Sequence of chain 1.N:
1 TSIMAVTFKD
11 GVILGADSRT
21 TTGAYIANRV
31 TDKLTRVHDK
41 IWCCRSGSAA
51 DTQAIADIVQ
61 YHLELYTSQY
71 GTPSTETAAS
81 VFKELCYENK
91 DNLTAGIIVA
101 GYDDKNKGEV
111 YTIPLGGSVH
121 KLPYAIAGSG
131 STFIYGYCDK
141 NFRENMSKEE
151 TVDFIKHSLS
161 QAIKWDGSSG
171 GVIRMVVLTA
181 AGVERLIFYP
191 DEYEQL

Binding-site contacts:
Ligand atom N9 contacts residue THR21 of chain 1.N at 2.8 Å (h-bond).
Ligand atom C24 contacts residue SER46 of chain 1.N at 3.4 Å.
Ligand atom C13 contacts residue GLY47 of chain 1.N at 3.5 Å.
Ligand atom N20 contacts residue GLY47 of chain 1.N at 3.1 Å (h-bond).
Ligand atom C5 contacts residue HIS114 of chain 1.H at 3.4 Å.
Ligand atom O27 contacts residue SER46 of chain 1.N at 3.3 Å.
Ligand atom N1 contacts residue SER118 of chain 1.H at 3.8 Å.
Ligand atom C22 contacts residue ARG19 of chain 1.N at 3.7 Å.
Ligand atom C5 contacts residue THR22 of chain 1.N at 3.9 Å.
Ligand atom B26 contacts residue LYS33 of chain 1.N at 3.8 Å.
Ligand atom C21 contacts residue THR1 of chain 1.N at 2.4 Å.
Ligand atom N20 contacts residue THR1 of chain 1.N at 3.6 Å.
Ligand atom C10 contacts residue THR21 of chain 1.N at 3.7 Å.
Ligand atom O27 contacts residue THR1 of chain 1.N at 2.2 Å (h-bond).
Ligand atom C24 contacts residue ARG45 of chain 1.N at 3.6 Å.
Ligand atom O27 contacts residue GLY47 of chain 1.N at 2.9 Å (h-bond).
Ligand atom C3 contacts residue THR22 of chain 1.N at 3.1 Å.
Ligand atom C10 contacts residue GLY47 of chain 1.N at 3.4 Å.
Ligand atom C22 contacts residue LYS33 of chain 1.N at 3.5 Å.
Ligand atom C2 contacts residue THR21 of chain 1.N at 3.8 Å.
Ligand atom C24 contacts residue GLY47 of chain 1.N at 3.3 Å.
Ligand atom C6 contacts residue HIS114 of chain 1.H at 3.9 Å.
Ligand atom C6 contacts residue SER118 of chain 1.H at 3.2 Å.
Ligand atom C23 contacts residue GLY47 of chain 1.N at 3.7 Å.
Ligand atom B26 contacts residue THR1 of chain 1.N at 1.3 Å.
Ligand atom N4 contacts residue THR22 of chain 1.N at 2.7 Å (h-bond).
Ligand atom O19 contacts residue THR21 of chain 1.N at 3.0 Å (h-bond).
Ligand atom N1 contacts residue ALA49 of chain 1.N at 3.9 Å.
Ligand atom C21 contacts residue ARG19 of chain 1.N at 3.8 Å.
Ligand atom C11 contacts residue THR21 of chain 1.N at 3.6 Å.
Ligand atom C16 contacts residue SER168 of chain 1.N at 3.9 Å.
Ligand atom C22 contacts residue THR1 of chain 1.N at 3.0 Å.
Ligand atom C7 contacts residue THR21 of chain 1.N at 3.7 Å.
Ligand atom O8 contacts residue ALA49 of chain 1.N at 3.0 Å (h-bond).
Ligand atom C25 contacts residue THR20 of chain 1.N at 3.7 Å.
Ligand atom C3 contacts residue THR21 of chain 1.N at 3.1 Å.
Ligand atom O28 contacts residue THR1 of chain 1.N at 2.2 Å (h-bond).
Ligand atom O19 contacts residue THR20 of chain 1.N at 3.1 Å.
Ligand atom C22 contacts residue THR20 of chain 1.N at 3.7 Å.
Ligand atom C18 contacts residue GLY47 of chain 1.N at 3.5 Å.

Sequence of chain 1.H:
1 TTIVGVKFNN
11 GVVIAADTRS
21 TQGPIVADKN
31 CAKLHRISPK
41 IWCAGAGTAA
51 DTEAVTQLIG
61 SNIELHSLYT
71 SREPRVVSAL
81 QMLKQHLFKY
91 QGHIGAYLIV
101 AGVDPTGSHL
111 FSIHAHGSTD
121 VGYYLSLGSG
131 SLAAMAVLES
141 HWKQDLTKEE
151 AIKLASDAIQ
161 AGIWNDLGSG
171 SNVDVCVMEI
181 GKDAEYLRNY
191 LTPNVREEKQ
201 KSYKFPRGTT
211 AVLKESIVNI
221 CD

The protein below binds the small molecule below.
Small molecule (SMILES): CC(C)C[C@H](NC(=O)[C@H](Cc1ccccc1)NC(=O)c1cnccn1)B(O)O